Binding-site contacts:
Ligand atom C4' contacts residue TRP95 of chain 1.C at 3.0 Å (hydrophobic).
Ligand atom O4 contacts residue LEU114 of chain 1.C at 2.8 Å (h-bond).
Ligand atom C6 contacts residue TYR111 of chain 1.C at 3.1 Å (hydrophobic).
Ligand atom O3' contacts residue GLU131 of chain 1.C at 2.8 Å (salt-bridge).
Ligand atom O4 contacts residue GLU131 of chain 1.C at 2.6 Å (salt-bridge).
Ligand atom C4 contacts residue GLY113 of chain 1.C at 1.2 Å.
Ligand atom C6 contacts residue VAL94 of chain 1.C at 1.8 Å (hydrophobic).
Ligand atom C2 contacts residue GLY113 of chain 1.C at 2.8 Å.
Ligand atom O5' contacts residue ASN133 of chain 1.C at 2.9 Å (h-bond).
Ligand atom C2 contacts residue VAL94 of chain 1.C at 1.7 Å (hydrophobic).
Ligand atom C5 contacts residue THR110 of chain 1.C at 2.9 Å.
Ligand atom C4 contacts residue VAL94 of chain 1.C at 2.8 Å (hydrophobic).
Ligand atom N1 contacts residue VAL94 of chain 1.C at 1.9 Å.
Ligand atom O2' contacts residue TRP95 of chain 1.C at 2.5 Å.
Ligand atom O4' contacts residue VAL94 of chain 1.C at 2.7 Å.
Ligand atom C4 contacts residue LEU93 of chain 1.C at 2.9 Å (hydrophobic).
Ligand atom C5 contacts residue VAL94 of chain 1.C at 2.5 Å (hydrophobic).
Ligand atom C5 contacts residue GLY113 of chain 1.C at 1.2 Å.
Ligand atom C2 contacts residue LEU93 of chain 1.C at 2.0 Å (hydrophobic).
Ligand atom C6 contacts residue GLY112 of chain 1.C at 2.2 Å.
Ligand atom N3 contacts residue GLY113 of chain 1.C at 2.1 Å.
Ligand atom O2 contacts residue LEU93 of chain 1.C at 1.9 Å (h-bond).
Ligand atom C4 contacts residue VAL107 of chain 1.C at 2.6 Å (hydrophobic).
Ligand atom N3 contacts residue LEU114 of chain 1.C at 2.9 Å (h-bond).
Ligand atom N3 contacts residue VAL107 of chain 1.C at 2.9 Å.
Ligand atom OP2 contacts residue ASN133 of chain 1.C at 2.5 Å.
Ligand atom C4 contacts residue LEU114 of chain 1.C at 2.8 Å (hydrophobic).
Ligand atom C1' contacts residue TRP95 of chain 1.C at 2.4 Å (hydrophobic).
Ligand atom N1 contacts residue GLY113 of chain 1.C at 2.8 Å.
Ligand atom N3 contacts residue VAL94 of chain 1.C at 2.3 Å.
Ligand atom C5 contacts residue GLY112 of chain 1.C at 2.6 Å.
Ligand atom OP1 contacts residue ASN136 of chain 1.C at 2.4 Å (h-bond).
Ligand atom O2 contacts residue VAL94 of chain 1.C at 1.5 Å.
Ligand atom O4 contacts residue GLY113 of chain 1.C at 2.0 Å.
Ligand atom N1 contacts residue GLY112 of chain 1.C at 2.9 Å (h-bond).
Ligand atom C6 contacts residue GLY113 of chain 1.C at 1.8 Å.
Ligand atom C1' contacts residue VAL94 of chain 1.C at 2.6 Å (hydrophobic).
Ligand atom O4 contacts residue VAL107 of chain 1.C at 1.8 Å.
Ligand atom O4' contacts residue TRP95 of chain 1.C at 2.8 Å (h-bond).
Ligand atom N3 contacts residue LEU93 of chain 1.C at 1.6 Å (h-bond).

Sequence of chain 1.C:
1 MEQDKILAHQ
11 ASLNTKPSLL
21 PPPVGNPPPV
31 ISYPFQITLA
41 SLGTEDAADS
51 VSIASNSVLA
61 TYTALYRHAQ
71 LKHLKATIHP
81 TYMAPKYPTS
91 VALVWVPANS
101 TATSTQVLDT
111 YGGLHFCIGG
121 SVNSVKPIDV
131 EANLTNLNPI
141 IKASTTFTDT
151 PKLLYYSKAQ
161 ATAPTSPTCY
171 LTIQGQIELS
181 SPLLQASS

The protein below binds the small molecule below.
Small molecule (SMILES): O=c1ccn([C@@H]2O[C@H](CO[P](=O)(O)O[C@H]3[C@@H](O)[C@H](n4ccc(=O)[nH]c4=O)O[C@@H]3COP(=O)(O)O)[C@@H](O)[C@H]2O)c(=O)[nH]1

Sequence of chain 1.D:
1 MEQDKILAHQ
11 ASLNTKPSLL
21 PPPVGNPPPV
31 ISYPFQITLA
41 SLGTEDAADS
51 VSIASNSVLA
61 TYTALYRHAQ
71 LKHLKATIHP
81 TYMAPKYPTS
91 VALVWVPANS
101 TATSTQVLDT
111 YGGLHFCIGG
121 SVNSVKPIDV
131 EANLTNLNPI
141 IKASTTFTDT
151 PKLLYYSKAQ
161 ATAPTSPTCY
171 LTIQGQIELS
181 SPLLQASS